Sequence of chain 1.B:
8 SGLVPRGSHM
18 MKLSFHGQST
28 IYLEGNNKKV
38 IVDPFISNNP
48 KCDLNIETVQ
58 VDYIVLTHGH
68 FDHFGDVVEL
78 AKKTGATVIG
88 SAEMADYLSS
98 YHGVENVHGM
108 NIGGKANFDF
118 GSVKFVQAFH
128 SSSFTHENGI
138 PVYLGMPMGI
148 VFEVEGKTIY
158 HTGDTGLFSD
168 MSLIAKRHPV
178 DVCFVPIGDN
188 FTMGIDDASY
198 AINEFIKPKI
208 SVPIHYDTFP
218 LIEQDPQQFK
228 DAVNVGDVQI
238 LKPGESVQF

The protein below binds the small molecule below.
Small molecule (SMILES): Nc1ncnc2c1ncn2[C@@H]1O[C@@H]2CO[P](=O)(O)O[C@H]2[C@H]1O

Binding-site contacts:
Ligand atom P contacts residue LEU218 of chain 1.B at 3.9 Å.
Ligand atom P contacts residue PHE188 of chain 1.B at 4.4 Å.
Ligand atom O2P contacts residue PRO217 of chain 1.B at 4.4 Å.
Ligand atom O5' contacts residue PHE216 of chain 1.B at 4.4 Å.
Ligand atom O1P contacts residue PHE188 of chain 1.B at 4.0 Å.
Ligand atom C5' contacts residue PHE68 of chain 1.B at 4.2 Å (hydrophobic).
Ligand atom C6 contacts residue PHE68 of chain 1.B at 3.8 Å (hydrophobic).
Ligand atom O4' contacts residue PHE68 of chain 1.B at 3.1 Å.
Ligand atom O4' contacts residue PHE216 of chain 1.B at 3.6 Å.
Ligand atom N9 contacts residue PHE68 of chain 1.B at 3.5 Å.
Ligand atom C4' contacts residue PHE216 of chain 1.B at 3.6 Å (hydrophobic).
Ligand atom O1P contacts residue LEU218 of chain 1.B at 2.9 Å.
Ligand atom C2 contacts residue PHE68 of chain 1.B at 3.8 Å (hydrophobic).
Ligand atom C5' contacts residue PHE216 of chain 1.B at 3.5 Å (hydrophobic).
Ligand atom P contacts residue PHE216 of chain 1.B at 4.5 Å.
Ligand atom O5' contacts residue PHE188 of chain 1.B at 3.5 Å.
Ligand atom N6 contacts residue PHE68 of chain 1.B at 4.1 Å.
Ligand atom C5' contacts residue PHE188 of chain 1.B at 4.4 Å (hydrophobic).
Ligand atom N3 contacts residue PHE68 of chain 1.B at 3.5 Å.
Ligand atom C4' contacts residue PHE68 of chain 1.B at 4.2 Å (hydrophobic).
Ligand atom C1' contacts residue PHE68 of chain 1.B at 3.9 Å (hydrophobic).
Ligand atom O2P contacts residue LEU218 of chain 1.B at 3.5 Å.
Ligand atom C4 contacts residue PHE68 of chain 1.B at 3.5 Å (hydrophobic).
Ligand atom N1 contacts residue PHE68 of chain 1.B at 3.8 Å.
Ligand atom O2P contacts residue PHE216 of chain 1.B at 3.4 Å.
Ligand atom N7 contacts residue PHE68 of chain 1.B at 3.7 Å.
Ligand atom C5 contacts residue PHE68 of chain 1.B at 3.9 Å (hydrophobic).
Ligand atom C8 contacts residue PHE68 of chain 1.B at 3.7 Å (hydrophobic).